A small-molecule ligand and the protein it binds are described below.
Small molecule (SMILES): CC(=O)N[C@@H]1[C@@H](O)[C@H](O)[C@@H](CO)O[C@H]1O

Sequence of chain 1.A:
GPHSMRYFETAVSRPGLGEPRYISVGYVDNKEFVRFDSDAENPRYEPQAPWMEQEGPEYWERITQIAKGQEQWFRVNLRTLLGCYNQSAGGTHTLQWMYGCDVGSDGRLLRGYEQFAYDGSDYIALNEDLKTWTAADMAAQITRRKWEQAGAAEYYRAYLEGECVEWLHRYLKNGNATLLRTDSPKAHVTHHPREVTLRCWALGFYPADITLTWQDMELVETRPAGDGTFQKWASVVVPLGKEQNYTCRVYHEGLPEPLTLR

Binding-site contacts:
Ligand atom N2 contacts residue ASN86 of chain 1.A at 2.9 Å (h-bond).
Ligand atom O7 contacts residue ASN86 of chain 1.A at 3.3 Å (h-bond).
Ligand atom C1 contacts residue ASN86 of chain 1.A at 1.5 Å.
Ligand atom C8 contacts residue ASN86 of chain 1.A at 4.4 Å.
Ligand atom C2 contacts residue ASN86 of chain 1.A at 2.5 Å.
Ligand atom C5 contacts residue ASN86 of chain 1.A at 3.8 Å.
Ligand atom C4 contacts residue ASN86 of chain 1.A at 4.3 Å.
Ligand atom C3 contacts residue ASN86 of chain 1.A at 3.9 Å.
Ligand atom C7 contacts residue ASN86 of chain 1.A at 3.3 Å.
Ligand atom O5 contacts residue ASN86 of chain 1.A at 2.5 Å (h-bond).